This protein binds this small molecule.
Small molecule (SMILES): O=C(Nc1cccc(-c2nnn[nH]2)c1)c1cccc(C(F)(F)F)c1

Sequence of chain 1.B:
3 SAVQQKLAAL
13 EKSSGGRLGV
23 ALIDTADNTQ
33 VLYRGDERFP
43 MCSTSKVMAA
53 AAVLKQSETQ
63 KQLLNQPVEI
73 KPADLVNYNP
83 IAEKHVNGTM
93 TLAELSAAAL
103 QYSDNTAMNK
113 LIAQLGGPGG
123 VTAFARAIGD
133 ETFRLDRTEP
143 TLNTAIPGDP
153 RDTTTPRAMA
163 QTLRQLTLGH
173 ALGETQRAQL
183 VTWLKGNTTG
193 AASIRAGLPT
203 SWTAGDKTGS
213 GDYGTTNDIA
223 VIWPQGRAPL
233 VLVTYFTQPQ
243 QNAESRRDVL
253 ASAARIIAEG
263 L

Binding-site contacts:
Ligand atom C2 contacts residue TRP204 of chain 1.B at 3.9 Å (hydrophobic).
Ligand atom F22 contacts residue LEU263 of chain 1.B at 3.5 Å.
Ligand atom F24 contacts residue ALA260 of chain 1.B at 4.2 Å.
Ligand atom C3 contacts residue GLN227 of chain 1.B at 3.4 Å.
Ligand atom C6 contacts residue TRP204 of chain 1.B at 4.2 Å (hydrophobic).
Ligand atom F24 contacts residue TRP204 of chain 1.B at 3.9 Å.
Ligand atom C1 contacts residue TRP204 of chain 1.B at 3.5 Å (hydrophobic).
Ligand atom F24 contacts residue LEU263 of chain 1.B at 3.4 Å.
Ligand atom C5 contacts residue ARG229 of chain 1.B at 3.9 Å.
Ligand atom C2 contacts residue GLN227 of chain 1.B at 3.2 Å.
Ligand atom C6 contacts residue ARG229 of chain 1.B at 4.1 Å.
Ligand atom C1 contacts residue PRO226 of chain 1.B at 4.0 Å (hydrophobic).
Ligand atom F23 contacts residue ARG229 of chain 1.B at 3.6 Å.
Ligand atom F22 contacts residue ARG229 of chain 1.B at 3.7 Å.
Ligand atom C1 contacts residue GLN227 of chain 1.B at 4.3 Å.
Ligand atom C7 contacts residue ARG229 of chain 1.B at 4.3 Å.
Ligand atom C2 contacts residue PRO226 of chain 1.B at 4.2 Å (hydrophobic).
Ligand atom C1 contacts residue ARG229 of chain 1.B at 3.8 Å.
Ligand atom C2 contacts residue ARG229 of chain 1.B at 3.9 Å.
Ligand atom F23 contacts residue LEU263 of chain 1.B at 3.7 Å.
Ligand atom C7 contacts residue LEU263 of chain 1.B at 4.0 Å (hydrophobic).